Sequence of chain 5.A:
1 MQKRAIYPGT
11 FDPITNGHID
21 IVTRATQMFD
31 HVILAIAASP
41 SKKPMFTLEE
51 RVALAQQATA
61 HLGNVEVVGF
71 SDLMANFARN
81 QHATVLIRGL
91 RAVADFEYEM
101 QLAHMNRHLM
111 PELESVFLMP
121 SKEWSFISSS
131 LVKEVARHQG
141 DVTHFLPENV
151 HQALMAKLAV

Binding-site contacts:
Ligand atom C7 contacts residue VAL135 of chain 7.A at 4.2 Å (hydrophobic).
Ligand atom C12 contacts residue ASP72 of chain 5.A at 3.9 Å.
Ligand atom N8 contacts residue LEU73 of chain 5.A at 3.5 Å.
Ligand atom C18 contacts residue ALA37 of chain 5.A at 3.8 Å (hydrophobic).
Ligand atom BR contacts residue PRO8 of chain 5.A at 3.9 Å.
Ligand atom C6 contacts residue MET74 of chain 5.A at 3.7 Å (hydrophobic).
Ligand atom C17 contacts residue VAL135 of chain 7.A at 3.9 Å (hydrophobic).
Ligand atom C9 contacts residue LEU102 of chain 5.A at 3.6 Å (hydrophobic).
Ligand atom C17 contacts residue LEU102 of chain 5.A at 3.6 Å (hydrophobic).
Ligand atom C18 contacts residue THR10 of chain 5.A at 3.7 Å.
Ligand atom C6 contacts residue LEU73 of chain 5.A at 4.0 Å (hydrophobic).
Ligand atom C13 contacts residue PHE70 of chain 5.A at 3.9 Å (hydrophobic).
Ligand atom N3 contacts residue LEU73 of chain 5.A at 3.6 Å.
Ligand atom C15 contacts residue ALA37 of chain 5.A at 3.7 Å (hydrophobic).
Ligand atom C5 contacts residue GLU134 of chain 7.A at 4.2 Å.
Ligand atom C12 contacts residue HIS138 of chain 7.A at 4.2 Å.
Ligand atom C19 contacts residue ALA37 of chain 5.A at 3.7 Å (hydrophobic).
Ligand atom C7 contacts residue LEU131 of chain 7.A at 4.1 Å (hydrophobic).
Ligand atom C17 contacts residue ASN106 of chain 5.A at 3.5 Å.
Ligand atom C17 contacts residue MET105 of chain 5.A at 3.6 Å (hydrophobic).
Ligand atom C17 contacts residue LEU109 of chain 5.A at 4.1 Å (hydrophobic).
Ligand atom BR contacts residue MET74 of chain 5.A at 3.9 Å.
Ligand atom C2 contacts residue LEU73 of chain 5.A at 3.5 Å (hydrophobic).
Ligand atom BR contacts residue GLY9 of chain 5.A at 3.5 Å.
Ligand atom N10 contacts residue MET74 of chain 5.A at 3.7 Å.
Ligand atom C9 contacts residue VAL135 of chain 7.A at 4.1 Å (hydrophobic).
Ligand atom C6 contacts residue ASP72 of chain 5.A at 4.2 Å.
Ligand atom C14 contacts residue ALA37 of chain 5.A at 3.7 Å (hydrophobic).
Ligand atom N1 contacts residue MET74 of chain 5.A at 4.2 Å.
Ligand atom C2 contacts residue MET74 of chain 5.A at 3.7 Å (hydrophobic).
Ligand atom C19 contacts residue THR10 of chain 5.A at 3.7 Å.
Ligand atom N10 contacts residue ASP72 of chain 5.A at 3.2 Å (salt-bridge).
Ligand atom C9 contacts residue LEU73 of chain 5.A at 4.1 Å (hydrophobic).
Ligand atom C13 contacts residue ALA37 of chain 5.A at 3.7 Å (hydrophobic).
Ligand atom N3 contacts residue MET74 of chain 5.A at 2.9 Å (h-bond).
Ligand atom C7 contacts residue LEU102 of chain 5.A at 3.7 Å (hydrophobic).
Ligand atom C20 contacts residue ALA37 of chain 5.A at 3.8 Å (hydrophobic).
Ligand atom N10 contacts residue LEU73 of chain 5.A at 3.9 Å.
Ligand atom O11 contacts residue GLU134 of chain 7.A at 3.4 Å.
Ligand atom N8 contacts residue MET74 of chain 5.A at 3.8 Å.

The small molecule below binds the protein below.
Small molecule (SMILES): CC1=Nc2nc(NCc3cccc(Br)c3)nn2C(=O)C1

Sequence of chain 7.A:
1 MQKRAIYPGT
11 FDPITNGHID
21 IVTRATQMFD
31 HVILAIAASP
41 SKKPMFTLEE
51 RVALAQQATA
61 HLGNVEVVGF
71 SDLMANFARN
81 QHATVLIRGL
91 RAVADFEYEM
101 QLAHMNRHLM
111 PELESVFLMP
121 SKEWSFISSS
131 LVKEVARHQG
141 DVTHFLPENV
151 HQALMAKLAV